Binding-site contacts:
Ligand atom F1 contacts residue VAL86 of chain 1.A at 3.6 Å.
Ligand atom F contacts residue VAL86 of chain 1.A at 3.4 Å.
Ligand atom F1 contacts residue GLU105 of chain 1.A at 3.7 Å.
Ligand atom C4 contacts residue ILE108 of chain 1.A at 3.2 Å (hydrophobic).
Ligand atom C contacts residue ILE108 of chain 1.A at 3.9 Å (hydrophobic).
Ligand atom C1 contacts residue ILE108 of chain 1.A at 4.0 Å (hydrophobic).
Ligand atom F1 contacts residue ALA100 of chain 1.A at 4.3 Å.
Ligand atom N1 contacts residue THR85 of chain 1.A at 4.4 Å.
Ligand atom F1 contacts residue ILE108 of chain 1.A at 4.1 Å.
Ligand atom F contacts residue LYS84 of chain 1.A at 3.5 Å.
Ligand atom N contacts residue ILE111 of chain 1.A at 4.4 Å.
Ligand atom O contacts residue ILE111 of chain 1.A at 3.8 Å.
Ligand atom F2 contacts residue LYS84 of chain 1.A at 3.2 Å.
Ligand atom C5 contacts residue THR85 of chain 1.A at 4.2 Å.
Ligand atom N contacts residue SER109 of chain 1.A at 3.8 Å.
Ligand atom C contacts residue ILE111 of chain 1.A at 3.7 Å (hydrophobic).
Ligand atom C1 contacts residue ILE111 of chain 1.A at 3.6 Å (hydrophobic).
Ligand atom F1 contacts residue LYS84 of chain 1.A at 3.7 Å.
Ligand atom N1 contacts residue GLU105 of chain 1.A at 4.5 Å.
Ligand atom C4 contacts residue ILE111 of chain 1.A at 4.0 Å (hydrophobic).
Ligand atom N contacts residue ILE108 of chain 1.A at 2.9 Å (h-bond).
Ligand atom N2 contacts residue GLU105 of chain 1.A at 3.3 Å (salt-bridge).
Ligand atom F contacts residue THR85 of chain 1.A at 2.9 Å.
Ligand atom C5 contacts residue VAL86 of chain 1.A at 4.1 Å (hydrophobic).
Ligand atom C1 contacts residue GLU105 of chain 1.A at 4.4 Å.
Ligand atom C5 contacts residue GLU105 of chain 1.A at 4.0 Å.
Ligand atom N2 contacts residue ILE108 of chain 1.A at 3.8 Å.
Ligand atom C2 contacts residue ILE111 of chain 1.A at 3.9 Å (hydrophobic).
Ligand atom F2 contacts residue GLU105 of chain 1.A at 3.3 Å.
Ligand atom C3 contacts residue GLU105 of chain 1.A at 3.9 Å.
Ligand atom C4 contacts residue GLU105 of chain 1.A at 3.2 Å.
Ligand atom C5 contacts residue LYS84 of chain 1.A at 3.7 Å.
Ligand atom N1 contacts residue ILE111 of chain 1.A at 4.4 Å.

Sequence of chain 1.A:
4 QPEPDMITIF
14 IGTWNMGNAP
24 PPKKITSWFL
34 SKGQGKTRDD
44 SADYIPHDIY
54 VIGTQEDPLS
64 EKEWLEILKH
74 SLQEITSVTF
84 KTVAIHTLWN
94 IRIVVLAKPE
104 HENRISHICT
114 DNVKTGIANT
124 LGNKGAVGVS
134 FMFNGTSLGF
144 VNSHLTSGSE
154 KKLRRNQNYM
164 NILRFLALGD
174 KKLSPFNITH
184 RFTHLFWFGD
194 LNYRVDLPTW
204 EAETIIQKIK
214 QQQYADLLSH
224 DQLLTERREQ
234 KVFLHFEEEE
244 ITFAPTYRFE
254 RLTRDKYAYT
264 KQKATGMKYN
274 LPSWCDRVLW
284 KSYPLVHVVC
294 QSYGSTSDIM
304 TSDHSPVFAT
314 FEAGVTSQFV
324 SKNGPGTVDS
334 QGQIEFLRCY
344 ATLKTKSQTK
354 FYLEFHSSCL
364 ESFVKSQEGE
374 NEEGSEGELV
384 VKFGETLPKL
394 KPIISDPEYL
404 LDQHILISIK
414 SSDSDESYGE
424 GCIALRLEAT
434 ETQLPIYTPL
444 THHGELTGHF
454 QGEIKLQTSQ

A protein and the small-molecule ligand that binds it are described below.
Small molecule (SMILES): NC(=O)c1cnc(C(F)(F)F)nc1